The small molecule below binds the protein below.
Small molecule (SMILES): Nc1nc(F)nc2c1ncn2[C@@H]1O[C@H](CO)[C@@H](O)[C@H]1O

Sequence of chain 6.A:
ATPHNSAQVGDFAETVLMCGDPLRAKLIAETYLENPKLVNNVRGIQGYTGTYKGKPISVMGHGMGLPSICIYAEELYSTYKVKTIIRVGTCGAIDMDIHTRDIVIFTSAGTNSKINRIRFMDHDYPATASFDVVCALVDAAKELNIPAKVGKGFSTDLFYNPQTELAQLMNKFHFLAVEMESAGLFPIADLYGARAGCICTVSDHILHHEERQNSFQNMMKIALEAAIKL

Sequence of chain 3.A:
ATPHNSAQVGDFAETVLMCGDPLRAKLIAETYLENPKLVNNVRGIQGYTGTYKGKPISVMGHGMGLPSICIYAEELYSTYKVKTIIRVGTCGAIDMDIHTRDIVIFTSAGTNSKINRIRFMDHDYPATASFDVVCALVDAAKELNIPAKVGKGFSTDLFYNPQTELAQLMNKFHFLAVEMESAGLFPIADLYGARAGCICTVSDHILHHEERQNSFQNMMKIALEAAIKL

Binding-site contacts:
Ligand atom C2 contacts residue VAL178 of chain 6.A at 3.7 Å (hydrophobic).
Ligand atom N3 contacts residue VAL178 of chain 6.A at 3.8 Å.
Ligand atom C2 contacts residue PHE159 of chain 6.A at 3.6 Å (hydrophobic).
Ligand atom C8 contacts residue CYS91 of chain 6.A at 3.5 Å (hydrophobic).
Ligand atom C2' contacts residue GLU181 of chain 6.A at 3.8 Å.
Ligand atom C5 contacts residue GLY92 of chain 6.A at 3.6 Å.
Ligand atom C5' contacts residue MET180 of chain 6.A at 3.7 Å (hydrophobic).
Ligand atom O4' contacts residue ARG43 of chain 3.A at 3.2 Å (salt-bridge).
Ligand atom F contacts residue MET180 of chain 6.A at 3.7 Å.
Ligand atom C3' contacts residue MET180 of chain 6.A at 3.7 Å (hydrophobic).
Ligand atom O2' contacts residue MET180 of chain 6.A at 3.1 Å (h-bond).
Ligand atom N3 contacts residue GLU179 of chain 6.A at 3.6 Å.
Ligand atom N7 contacts residue CYS91 of chain 6.A at 3.4 Å.
Ligand atom C8 contacts residue THR90 of chain 6.A at 3.2 Å.
Ligand atom O3' contacts residue MET64 of chain 6.A at 3.4 Å.
Ligand atom F contacts residue THR156 of chain 6.A at 3.4 Å.
Ligand atom O5' contacts residue HIS4 of chain 3.A at 2.6 Å (h-bond).
Ligand atom C4' contacts residue MET64 of chain 6.A at 3.8 Å (hydrophobic).
Ligand atom C6 contacts residue GLY92 of chain 6.A at 3.5 Å.
Ligand atom C6 contacts residue VAL178 of chain 6.A at 3.8 Å (hydrophobic).
Ligand atom C5 contacts residue VAL178 of chain 6.A at 3.8 Å (hydrophobic).
Ligand atom C2' contacts residue MET180 of chain 6.A at 3.6 Å (hydrophobic).
Ligand atom N9 contacts residue THR90 of chain 6.A at 3.6 Å (h-bond).
Ligand atom C4 contacts residue VAL178 of chain 6.A at 3.7 Å (hydrophobic).
Ligand atom O2' contacts residue ARG87 of chain 6.A at 3.0 Å (salt-bridge).
Ligand atom C1' contacts residue THR90 of chain 6.A at 3.6 Å.
Ligand atom C4' contacts residue ARG43 of chain 3.A at 3.6 Å.
Ligand atom O2' contacts residue GLU179 of chain 6.A at 3.3 Å.
Ligand atom F contacts residue VAL178 of chain 6.A at 3.5 Å.
Ligand atom C5' contacts residue PHE159 of chain 6.A at 3.6 Å (hydrophobic).
Ligand atom N1 contacts residue VAL178 of chain 6.A at 3.7 Å.
Ligand atom N7 contacts residue GLY92 of chain 6.A at 3.6 Å.
Ligand atom N1 contacts residue PHE159 of chain 6.A at 3.7 Å.
Ligand atom C5' contacts residue HIS4 of chain 3.A at 3.6 Å.
Ligand atom O3' contacts residue GLU181 of chain 6.A at 2.7 Å (salt-bridge).
Ligand atom O2' contacts residue GLU181 of chain 6.A at 2.6 Å (salt-bridge).
Ligand atom N6 contacts residue GLY92 of chain 6.A at 3.1 Å.
Ligand atom F contacts residue PHE159 of chain 6.A at 3.7 Å.
Ligand atom C3' contacts residue GLU181 of chain 6.A at 3.5 Å.
Ligand atom O5' contacts residue PHE159 of chain 6.A at 3.4 Å.